This small molecule binds to this protein.
Small molecule (SMILES): OC[C@H]1O[C@H](O[C@H]2[C@H](O)[C@@H](O)[C@@H](O)O[C@@H]2CO)[C@H](O)[C@@H](O)[C@@H]1O

Binding-site contacts:
Ligand atom C2 contacts residue LYS16 of chain 1.C at 3.7 Å.
Ligand atom O1 contacts residue ASP15 of chain 1.C at 2.7 Å (salt-bridge).
Ligand atom C1 contacts residue LYS16 of chain 1.C at 3.5 Å.
Ligand atom C1 contacts residue TRP231 of chain 1.C at 3.6 Å (hydrophobic).
Ligand atom C6 contacts residue TRP341 of chain 1.C at 3.5 Å (hydrophobic).
Ligand atom O3 contacts residue GLU112 of chain 1.C at 3.6 Å.
Ligand atom O3 contacts residue TRP63 of chain 1.C at 3.4 Å (h-bond).
Ligand atom C2 contacts residue TRP231 of chain 1.C at 3.6 Å (hydrophobic).
Ligand atom O5 contacts residue ASP15 of chain 1.C at 3.9 Å.
Ligand atom C6 contacts residue PHE157 of chain 1.C at 3.9 Å (hydrophobic).
Ligand atom C3 contacts residue ASP66 of chain 1.C at 3.6 Å.
Ligand atom C6 contacts residue GLU154 of chain 1.C at 3.4 Å.
Ligand atom C1 contacts residue TYR156 of chain 1.C at 3.5 Å (hydrophobic).
Ligand atom C2 contacts residue ASP66 of chain 1.C at 3.5 Å.
Ligand atom C3 contacts residue TRP63 of chain 1.C at 3.6 Å (hydrophobic).
Ligand atom O6 contacts residue TYR156 of chain 1.C at 3.0 Å (h-bond).
Ligand atom O3 contacts residue TRP341 of chain 1.C at 3.7 Å.
Ligand atom O3 contacts residue ASP66 of chain 1.C at 2.6 Å (salt-bridge).
Ligand atom O4 contacts residue ARG67 of chain 1.C at 3.1 Å (salt-bridge).
Ligand atom O3 contacts residue ARG67 of chain 1.C at 3.1 Å (salt-bridge).
Ligand atom C6 contacts residue PRO155 of chain 1.C at 3.8 Å (hydrophobic).
Ligand atom O3 contacts residue TYR156 of chain 1.C at 3.9 Å.
Ligand atom O2 contacts residue TRP231 of chain 1.C at 3.8 Å.
Ligand atom O6 contacts residue PHE157 of chain 1.C at 3.8 Å.
Ligand atom O2 contacts residue TRP63 of chain 1.C at 3.4 Å (h-bond).
Ligand atom C4 contacts residue TYR156 of chain 1.C at 3.8 Å (hydrophobic).
Ligand atom O3 contacts residue ALA64 of chain 1.C at 3.4 Å.
Ligand atom O5 contacts residue TYR156 of chain 1.C at 3.3 Å.
Ligand atom O2 contacts residue ASP66 of chain 1.C at 2.6 Å (salt-bridge).
Ligand atom O6 contacts residue PRO155 of chain 1.C at 3.3 Å.
Ligand atom O2 contacts residue ALA64 of chain 1.C at 3.2 Å.
Ligand atom O6 contacts residue GLU154 of chain 1.C at 2.8 Å (salt-bridge).
Ligand atom O1 contacts residue ASN13 of chain 1.C at 3.7 Å.
Ligand atom C6 contacts residue TYR156 of chain 1.C at 3.6 Å (hydrophobic).
Ligand atom O2 contacts residue LYS16 of chain 1.C at 2.8 Å (salt-bridge).
Ligand atom C1 contacts residue ASP15 of chain 1.C at 3.4 Å.
Ligand atom C4 contacts residue TRP341 of chain 1.C at 3.6 Å (hydrophobic).
Ligand atom O1 contacts residue LYS16 of chain 1.C at 2.7 Å (salt-bridge).
Ligand atom O2 contacts residue GLU112 of chain 1.C at 2.5 Å (salt-bridge).
Ligand atom C2 contacts residue GLU112 of chain 1.C at 3.3 Å.

Sequence of chain 1.C:
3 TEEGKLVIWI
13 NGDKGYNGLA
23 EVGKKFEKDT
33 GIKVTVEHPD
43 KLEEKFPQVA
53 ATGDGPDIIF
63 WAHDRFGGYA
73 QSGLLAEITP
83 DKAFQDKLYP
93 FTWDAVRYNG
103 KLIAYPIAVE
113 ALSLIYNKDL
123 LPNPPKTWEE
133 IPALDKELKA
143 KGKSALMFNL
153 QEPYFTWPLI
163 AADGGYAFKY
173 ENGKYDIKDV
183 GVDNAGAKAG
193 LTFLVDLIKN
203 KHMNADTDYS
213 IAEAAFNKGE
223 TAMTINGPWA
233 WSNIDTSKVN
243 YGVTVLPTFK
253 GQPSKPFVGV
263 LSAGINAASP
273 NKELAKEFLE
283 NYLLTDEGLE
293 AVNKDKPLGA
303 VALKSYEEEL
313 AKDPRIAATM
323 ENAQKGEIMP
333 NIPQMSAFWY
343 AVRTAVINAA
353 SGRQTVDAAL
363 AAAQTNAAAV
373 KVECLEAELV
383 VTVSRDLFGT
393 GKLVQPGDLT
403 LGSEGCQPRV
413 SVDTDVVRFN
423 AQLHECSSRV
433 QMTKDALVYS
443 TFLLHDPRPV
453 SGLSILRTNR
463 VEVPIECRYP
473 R